Sequence of chain 4.A:
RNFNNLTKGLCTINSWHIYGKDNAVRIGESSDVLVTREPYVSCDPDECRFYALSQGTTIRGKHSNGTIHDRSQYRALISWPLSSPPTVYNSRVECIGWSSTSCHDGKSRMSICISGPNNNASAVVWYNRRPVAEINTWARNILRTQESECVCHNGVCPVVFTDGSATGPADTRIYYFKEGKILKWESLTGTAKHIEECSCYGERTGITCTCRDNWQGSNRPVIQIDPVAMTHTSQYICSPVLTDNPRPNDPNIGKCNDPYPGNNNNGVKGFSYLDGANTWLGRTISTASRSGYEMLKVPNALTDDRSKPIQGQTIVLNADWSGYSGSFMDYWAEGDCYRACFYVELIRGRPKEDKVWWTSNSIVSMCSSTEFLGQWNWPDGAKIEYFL

This protein binds this small molecule.
Small molecule (SMILES): CC(=O)N[C@H]1[C@H](O[C@H]2[C@H](O)[C@@H](NC(C)=O)CO[C@@H]2CO)O[C@H](CO)[C@@H](O[C@@H]2O[C@H](CO[C@H]3O[C@H](CO[C@H]4O[C@H](CO)[C@@H](O)[C@H](O)[C@@H]4O)[C@@H](O)[C@H](O[C@H]4O[C@H](CO)[C@@H](O)[C@H](O)[C@@H]4O)[C@@H]3O)[C@@H](O)[C@H](O[C@H]3O[C@H](CO)[C@@H](O)[C@H](O)[C@@H]3O[C@H]3O[C@H](CO)[C@@H](O)[C@H](O)[C@@H]3O[C@H]3O[C@H](CO)[C@@H](O)[C@H](O)[C@@H]3O)[C@@H]2O)[C@@H]1O

Binding-site contacts:
Ligand atom O6 contacts residue GLN375 of chain 4.A at 3.3 Å.
Ligand atom O5 contacts residue ARG283 of chain 4.A at 3.2 Å (salt-bridge).
Ligand atom C3 contacts residue GLY312 of chain 4.A at 3.2 Å.
Ligand atom C4 contacts residue GLU294 of chain 4.A at 3.6 Å.
Ligand atom N2 contacts residue ASN120 of chain 2.A at 2.8 Å (h-bond).
Ligand atom O2 contacts residue ASN249 of chain 4.A at 3.3 Å (h-bond).
Ligand atom O3 contacts residue GLN311 of chain 4.A at 3.3 Å.
Ligand atom O3 contacts residue ARG283 of chain 4.A at 3.0 Å (salt-bridge).
Ligand atom O7 contacts residue ASN120 of chain 2.A at 3.6 Å.
Ligand atom O3 contacts residue GLU294 of chain 4.A at 2.7 Å (salt-bridge).
Ligand atom C6 contacts residue PRO309 of chain 4.A at 3.6 Å (hydrophobic).
Ligand atom C5 contacts residue ASN120 of chain 2.A at 3.6 Å.
Ligand atom C6 contacts residue ILE310 of chain 4.A at 3.5 Å (hydrophobic).
Ligand atom O5 contacts residue GLY312 of chain 4.A at 3.7 Å.
Ligand atom C2 contacts residue ASN120 of chain 2.A at 2.3 Å.
Ligand atom O4 contacts residue THR287 of chain 4.A at 3.4 Å.
Ligand atom O4 contacts residue ARG247 of chain 4.A at 3.1 Å (salt-bridge).
Ligand atom O2 contacts residue GLY312 of chain 4.A at 3.2 Å.
Ligand atom O6 contacts residue ASP250 of chain 4.A at 2.7 Å (salt-bridge).
Ligand atom C6 contacts residue ASP250 of chain 4.A at 3.6 Å.
Ligand atom C1 contacts residue ASN120 of chain 2.A at 1.4 Å.
Ligand atom O6 contacts residue ILE285 of chain 4.A at 2.6 Å (h-bond).
Ligand atom O5 contacts residue GLN375 of chain 4.A at 3.3 Å (h-bond).
Ligand atom C7 contacts residue ASN120 of chain 2.A at 3.4 Å.
Ligand atom C5 contacts residue ARG283 of chain 4.A at 3.6 Å.
Ligand atom C6 contacts residue ILE285 of chain 4.A at 3.4 Å (hydrophobic).
Ligand atom O5 contacts residue ASP250 of chain 4.A at 3.6 Å (salt-bridge).
Ligand atom C3 contacts residue GLU294 of chain 4.A at 3.4 Å.
Ligand atom O2 contacts residue LEU296 of chain 4.A at 3.6 Å.
Ligand atom O3 contacts residue ASN249 of chain 4.A at 2.7 Å (h-bond).
Ligand atom C6 contacts residue LEU373 of chain 4.A at 3.3 Å (hydrophobic).
Ligand atom O3 contacts residue ASP250 of chain 4.A at 3.2 Å (salt-bridge).
Ligand atom C5 contacts residue ILE310 of chain 4.A at 3.7 Å (hydrophobic).
Ligand atom O4 contacts residue GLU294 of chain 4.A at 2.7 Å (salt-bridge).
Ligand atom O3 contacts residue GLY312 of chain 4.A at 3.0 Å (h-bond).
Ligand atom O6 contacts residue ILE310 of chain 4.A at 3.3 Å (h-bond).
Ligand atom C6 contacts residue GLN311 of chain 4.A at 3.6 Å.
Ligand atom O5 contacts residue GLY374 of chain 4.A at 3.4 Å.
Ligand atom O5 contacts residue ASN120 of chain 2.A at 2.4 Å (h-bond).
Ligand atom O4 contacts residue ARG283 of chain 4.A at 3.5 Å (salt-bridge).

Sequence of chain 2.A:
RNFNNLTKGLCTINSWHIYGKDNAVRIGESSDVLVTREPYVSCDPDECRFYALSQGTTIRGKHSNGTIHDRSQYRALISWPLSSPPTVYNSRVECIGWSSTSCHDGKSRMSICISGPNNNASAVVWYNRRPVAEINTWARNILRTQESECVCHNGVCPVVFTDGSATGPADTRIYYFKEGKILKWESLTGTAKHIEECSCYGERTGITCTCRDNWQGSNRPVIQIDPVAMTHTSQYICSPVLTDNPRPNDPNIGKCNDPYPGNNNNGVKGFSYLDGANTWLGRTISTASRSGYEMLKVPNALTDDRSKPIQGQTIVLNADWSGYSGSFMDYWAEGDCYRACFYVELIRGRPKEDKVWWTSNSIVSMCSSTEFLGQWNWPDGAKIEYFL